The small molecule below binds the protein below.
Small molecule (SMILES): CC(=O)N[C@@H]1[C@@H](O)[C@H](O)[C@@H](CO)O[C@H]1O

Sequence of chain 7.A:
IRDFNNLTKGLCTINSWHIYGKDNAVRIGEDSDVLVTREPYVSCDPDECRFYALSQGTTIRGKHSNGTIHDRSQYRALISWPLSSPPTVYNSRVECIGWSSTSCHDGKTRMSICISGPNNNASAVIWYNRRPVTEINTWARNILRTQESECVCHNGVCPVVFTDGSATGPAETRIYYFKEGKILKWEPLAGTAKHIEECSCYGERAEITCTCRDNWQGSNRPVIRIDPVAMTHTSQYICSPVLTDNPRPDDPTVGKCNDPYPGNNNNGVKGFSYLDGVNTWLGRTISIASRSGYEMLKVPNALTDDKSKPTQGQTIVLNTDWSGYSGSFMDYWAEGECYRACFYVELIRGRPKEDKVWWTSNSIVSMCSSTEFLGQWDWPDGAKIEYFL

Binding-site contacts:
Ligand atom O5 contacts residue HIS154 of chain 7.A at 4.4 Å.
Ligand atom C2 contacts residue ASN155 of chain 7.A at 4.5 Å.
Ligand atom C8 contacts residue PHE4 of chain 7.A at 3.5 Å (hydrophobic).
Ligand atom O6 contacts residue HIS154 of chain 7.A at 4.1 Å.
Ligand atom C5 contacts residue ASN155 of chain 7.A at 4.2 Å.
Ligand atom C7 contacts residue ASN6 of chain 7.A at 3.0 Å.
Ligand atom C3 contacts residue ASN155 of chain 7.A at 4.4 Å.
Ligand atom O5 contacts residue ASN6 of chain 7.A at 2.2 Å (h-bond).
Ligand atom C1 contacts residue ASN6 of chain 7.A at 1.4 Å.
Ligand atom N2 contacts residue ASN155 of chain 7.A at 4.4 Å.
Ligand atom C4 contacts residue ASN6 of chain 7.A at 4.0 Å.
Ligand atom O6 contacts residue ASN6 of chain 7.A at 4.4 Å.
Ligand atom O5 contacts residue ASN155 of chain 7.A at 4.3 Å.
Ligand atom C8 contacts residue ASP3 of chain 7.A at 3.2 Å.
Ligand atom C7 contacts residue PHE4 of chain 7.A at 4.3 Å (hydrophobic).
Ligand atom C1 contacts residue ASN155 of chain 7.A at 3.8 Å.
Ligand atom C5 contacts residue ASN6 of chain 7.A at 3.6 Å.
Ligand atom O7 contacts residue ASN6 of chain 7.A at 2.6 Å (h-bond).
Ligand atom N2 contacts residue ASN6 of chain 7.A at 3.0 Å (h-bond).
Ligand atom C8 contacts residue ASN6 of chain 7.A at 4.3 Å.
Ligand atom C3 contacts residue ASN6 of chain 7.A at 3.7 Å.
Ligand atom C2 contacts residue ASN6 of chain 7.A at 2.4 Å.